Sequence of chain 1.A:
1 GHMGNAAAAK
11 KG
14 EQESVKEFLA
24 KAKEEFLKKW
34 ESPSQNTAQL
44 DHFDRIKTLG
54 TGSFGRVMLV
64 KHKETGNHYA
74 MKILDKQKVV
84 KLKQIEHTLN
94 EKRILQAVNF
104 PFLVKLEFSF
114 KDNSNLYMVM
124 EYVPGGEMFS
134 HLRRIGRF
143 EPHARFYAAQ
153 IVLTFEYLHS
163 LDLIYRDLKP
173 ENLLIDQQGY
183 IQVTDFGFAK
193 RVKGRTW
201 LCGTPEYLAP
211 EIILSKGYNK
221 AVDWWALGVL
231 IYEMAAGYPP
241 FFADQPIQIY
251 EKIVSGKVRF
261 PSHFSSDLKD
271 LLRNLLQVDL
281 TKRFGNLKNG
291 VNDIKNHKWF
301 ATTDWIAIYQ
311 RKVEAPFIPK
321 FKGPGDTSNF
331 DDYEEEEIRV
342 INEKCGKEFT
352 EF

The small molecule below binds the protein below.
Small molecule (SMILES): O[C@@H]1[C@H](O)[C@H](O)CO[C@H]1O

Sequence of chain 1.B:
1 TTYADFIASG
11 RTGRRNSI

Binding-site contacts:
Ligand atom O5 contacts residue SER17 of chain 1.B at 2.2 Å (h-bond).
Ligand atom C4 contacts residue GLN87 of chain 1.A at 4.2 Å.
Ligand atom C1 contacts residue SER17 of chain 1.B at 1.4 Å.
Ligand atom O2 contacts residue SER17 of chain 1.B at 3.6 Å.
Ligand atom O5 contacts residue ILE18 of chain 1.B at 4.3 Å.
Ligand atom C2 contacts residue SER17 of chain 1.B at 2.4 Å.
Ligand atom C5 contacts residue SER17 of chain 1.B at 2.7 Å.
Ligand atom C5 contacts residue ILE18 of chain 1.B at 3.4 Å (hydrophobic).
Ligand atom C4 contacts residue SER17 of chain 1.B at 3.4 Å.
Ligand atom O5 contacts residue PHE190 of chain 1.A at 3.0 Å.
Ligand atom C5 contacts residue PHE190 of chain 1.A at 3.8 Å (hydrophobic).
Ligand atom C4 contacts residue ILE18 of chain 1.B at 4.4 Å (hydrophobic).
Ligand atom C1 contacts residue PHE190 of chain 1.A at 4.0 Å (hydrophobic).
Ligand atom C3 contacts residue SER17 of chain 1.B at 2.9 Å.